Binding-site contacts:
Ligand atom O3A contacts residue GLY29 of chain 2.A at 2.9 Å (h-bond).
Ligand atom C5 contacts residue HIS43 of chain 2.A at 3.6 Å.
Ligand atom O2B contacts residue MG1 of chain 2.C at 2.0 Å.
Ligand atom O1A contacts residue ARG39 of chain 2.A at 2.5 Å (salt-bridge).
Ligand atom C9 contacts residue TRP221 of chain 2.A at 3.6 Å (hydrophobic).
Ligand atom O1B contacts residue ARG30 of chain 2.A at 2.8 Å (salt-bridge).
Ligand atom C9 contacts residue ASN28 of chain 2.A at 3.5 Å.
Ligand atom S1 contacts residue GLY27 of chain 2.A at 3.6 Å.
Ligand atom PB contacts residue MG1 of chain 2.C at 3.2 Å.
Ligand atom C4 contacts residue ARG77 of chain 2.A at 3.8 Å.
Ligand atom O3A contacts residue ASP26 of chain 2.A at 3.7 Å.
Ligand atom S1 contacts residue ASP26 of chain 2.A at 3.3 Å (salt-bridge).
Ligand atom O3A contacts residue MG1 of chain 2.C at 3.5 Å.
Ligand atom C11 contacts residue VAL50 of chain 2.A at 3.6 Å (hydrophobic).
Ligand atom PA contacts residue ASP26 of chain 2.A at 3.4 Å.
Ligand atom O3B contacts residue ARG39 of chain 2.A at 2.8 Å (salt-bridge).
Ligand atom S1 contacts residue ASN28 of chain 2.A at 3.1 Å (h-bond).
Ligand atom O1B contacts residue GLY29 of chain 2.A at 3.4 Å (h-bond).
Ligand atom C7 contacts residue ALA69 of chain 2.A at 3.5 Å (hydrophobic).
Ligand atom O2A contacts residue MG1 of chain 2.C at 1.9 Å.
Ligand atom PA contacts residue ARG77 of chain 2.A at 3.7 Å.
Ligand atom C2 contacts residue MET25 of chain 2.A at 3.7 Å (hydrophobic).
Ligand atom PB contacts residue ARG39 of chain 2.A at 3.7 Å.
Ligand atom O1B contacts residue GLY27 of chain 2.A at 3.6 Å.
Ligand atom C6 contacts residue ALA69 of chain 2.A at 3.5 Å (hydrophobic).
Ligand atom O1A contacts residue HIS43 of chain 2.A at 2.9 Å (h-bond).
Ligand atom PA contacts residue ARG39 of chain 2.A at 3.2 Å.
Ligand atom O1A contacts residue ARG77 of chain 2.A at 2.9 Å (salt-bridge).
Ligand atom O3A contacts residue ARG39 of chain 2.A at 3.3 Å (salt-bridge).
Ligand atom PA contacts residue MG1 of chain 2.C at 3.1 Å.
Ligand atom O2A contacts residue ARG77 of chain 2.A at 2.9 Å (salt-bridge).
Ligand atom O2B contacts residue ASP26 of chain 2.A at 2.8 Å (salt-bridge).
Ligand atom O2A contacts residue ARG39 of chain 2.A at 3.6 Å (salt-bridge).
Ligand atom C4 contacts residue ASN74 of chain 2.A at 3.3 Å.
Ligand atom O3A contacts residue ASN28 of chain 2.A at 3.5 Å (h-bond).
Ligand atom PB contacts residue GLY29 of chain 2.A at 3.6 Å.
Ligand atom C1 contacts residue ASP26 of chain 2.A at 3.2 Å.
Ligand atom O2A contacts residue ASP26 of chain 2.A at 2.9 Å (salt-bridge).
Ligand atom O2B contacts residue ARG30 of chain 2.A at 3.1 Å (salt-bridge).
Ligand atom C2 contacts residue ASN28 of chain 2.A at 3.6 Å.

This small molecule binds to this protein.
Small molecule (SMILES): CC(C)=CCC/C(C)=C/CC/C(C)=C/CS[P](=O)(O)OP(=O)(O)O

Sequence of chain 2.A:
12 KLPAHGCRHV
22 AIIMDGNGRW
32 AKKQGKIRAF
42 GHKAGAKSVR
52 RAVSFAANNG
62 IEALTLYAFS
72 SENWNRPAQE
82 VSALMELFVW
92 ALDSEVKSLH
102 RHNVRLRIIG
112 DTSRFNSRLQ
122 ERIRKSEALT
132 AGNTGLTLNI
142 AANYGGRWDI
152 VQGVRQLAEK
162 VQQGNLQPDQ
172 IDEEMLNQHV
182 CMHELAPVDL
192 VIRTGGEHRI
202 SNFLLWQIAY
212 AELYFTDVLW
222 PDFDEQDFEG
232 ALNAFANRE